Sequence of chain 2.C:
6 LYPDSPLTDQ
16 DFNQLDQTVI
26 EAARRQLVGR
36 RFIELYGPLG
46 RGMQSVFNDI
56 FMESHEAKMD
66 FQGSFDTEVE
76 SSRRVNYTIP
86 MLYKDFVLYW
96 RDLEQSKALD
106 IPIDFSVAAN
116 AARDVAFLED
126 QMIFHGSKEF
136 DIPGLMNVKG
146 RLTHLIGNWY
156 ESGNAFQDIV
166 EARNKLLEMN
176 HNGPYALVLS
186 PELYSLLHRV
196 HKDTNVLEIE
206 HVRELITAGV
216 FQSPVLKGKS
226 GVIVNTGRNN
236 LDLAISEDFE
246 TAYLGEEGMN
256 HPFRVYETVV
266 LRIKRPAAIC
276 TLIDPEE

Binding-site contacts:
Ligand atom O contacts residue PRO43 of chain 2.C at 3.7 Å.
Ligand atom CB contacts residue ARG35 of chain 2.C at 3.4 Å.
Ligand atom N contacts residue ARG35 of chain 2.C at 4.1 Å.
Ligand atom CB contacts residue ARG35 of chain 2.C at 3.8 Å.
Ligand atom O contacts residue PHE37 of chain 2.C at 3.8 Å.
Ligand atom N contacts residue ASP243 of chain 2.C at 4.5 Å.
Ligand atom CA contacts residue ASP243 of chain 2.C at 4.2 Å.
Ligand atom CD2 contacts residue ARG29 of chain 2.C at 3.8 Å.
Ligand atom OG contacts residue ARG35 of chain 2.C at 4.2 Å.
Ligand atom C contacts residue ASP243 of chain 2.C at 4.4 Å.
Ligand atom C contacts residue ARG35 of chain 2.C at 3.5 Å.
Ligand atom CG2 contacts residue GLU245 of chain 2.C at 3.4 Å.
Ligand atom N contacts residue ARG35 of chain 2.C at 4.4 Å.
Ligand atom CB contacts residue ASP243 of chain 2.C at 3.9 Å.
Ligand atom O contacts residue ARG29 of chain 2.C at 4.2 Å.
Ligand atom CG1 contacts residue ARG35 of chain 2.C at 4.4 Å.
Ligand atom O contacts residue ARG36 of chain 2.C at 2.9 Å (salt-bridge).
Ligand atom OG contacts residue PHE244 of chain 2.C at 3.7 Å.
Ligand atom O contacts residue ARG29 of chain 2.C at 3.0 Å (salt-bridge).
Ligand atom O contacts residue ARG35 of chain 2.C at 2.9 Å (salt-bridge).
Ligand atom C contacts residue PRO43 of chain 2.C at 4.5 Å (hydrophobic).
Ligand atom CG2 contacts residue ARG35 of chain 2.C at 3.9 Å.
Ligand atom CG2 contacts residue PRO43 of chain 2.C at 4.3 Å (hydrophobic).
Ligand atom O contacts residue ILE25 of chain 2.C at 3.8 Å.
Ligand atom O contacts residue ASP243 of chain 2.C at 4.3 Å.
Ligand atom O contacts residue ASP243 of chain 2.C at 4.3 Å.
Ligand atom N contacts residue ASP243 of chain 2.C at 3.8 Å.
Ligand atom CB contacts residue ASP243 of chain 2.C at 4.2 Å.
Ligand atom C contacts residue ARG29 of chain 2.C at 3.9 Å.
Ligand atom C contacts residue ARG36 of chain 2.C at 3.2 Å.
Ligand atom CG1 contacts residue ASP243 of chain 2.C at 3.3 Å.
Ligand atom O contacts residue ARG35 of chain 2.C at 3.3 Å (salt-bridge).
Ligand atom N contacts residue ARG35 of chain 2.C at 4.1 Å.
Ligand atom C contacts residue ASP243 of chain 2.C at 3.5 Å.
Ligand atom N contacts residue ASP243 of chain 2.C at 3.3 Å (salt-bridge).
Ligand atom CA contacts residue ASP243 of chain 2.C at 3.3 Å.
Ligand atom CG2 contacts residue ARG36 of chain 2.C at 3.8 Å.
Ligand atom CA contacts residue ARG29 of chain 2.C at 4.2 Å.
Ligand atom C contacts residue ARG35 of chain 2.C at 3.7 Å.
Ligand atom CD1 contacts residue ARG29 of chain 2.C at 3.6 Å.

This small molecule binds to this protein.
Small molecule (SMILES): CC[C@H](C)[C@H](NC(=O)[C@H](CC(C)C)NC(=O)[C@H](CO)NC(=O)CNC(=O)[C@@H](NC(=O)[C@@H](N)[C@@H](C)O)C(C)C)C(=O)N[C@H](C=O)CCC(N)=O